This small molecule binds to this protein.
Small molecule (SMILES): CC(=O)N[C@H]1[C@H](O[C@H]2[C@H](O)[C@@H](NC(C)=O)CO[C@@H]2CO)O[C@H](CO)[C@@H](O)[C@@H]1O

Binding-site contacts:
Ligand atom O5 contacts residue PRO90 of chain 1.B at 3.7 Å.
Ligand atom O7 contacts residue SER88 of chain 1.B at 3.5 Å.
Ligand atom N2 contacts residue THR272 of chain 1.A at 3.8 Å.
Ligand atom C5 contacts residue ASN270 of chain 1.A at 3.5 Å.
Ligand atom C5 contacts residue SER88 of chain 1.B at 4.4 Å.
Ligand atom O5 contacts residue THR272 of chain 1.A at 3.9 Å.
Ligand atom C2 contacts residue ASN270 of chain 1.A at 2.5 Å.
Ligand atom C8 contacts residue ARG103 of chain 1.B at 3.4 Å.
Ligand atom C6 contacts residue ASN270 of chain 1.A at 4.5 Å.
Ligand atom O4 contacts residue THR272 of chain 1.A at 4.5 Å.
Ligand atom O7 contacts residue ASN270 of chain 1.A at 4.4 Å.
Ligand atom N2 contacts residue SER88 of chain 1.B at 3.7 Å.
Ligand atom O7 contacts residue ILE105 of chain 1.B at 4.2 Å.
Ligand atom C7 contacts residue ILE105 of chain 1.B at 3.7 Å (hydrophobic).
Ligand atom C4 contacts residue THR272 of chain 1.A at 4.2 Å.
Ligand atom O5 contacts residue ASN270 of chain 1.A at 2.2 Å (h-bond).
Ligand atom O5 contacts residue SER268 of chain 1.A at 4.5 Å.
Ligand atom O5 contacts residue ASN89 of chain 1.B at 4.4 Å.
Ligand atom C7 contacts residue SER88 of chain 1.B at 4.0 Å.
Ligand atom C1 contacts residue SER268 of chain 1.A at 4.3 Å.
Ligand atom C2 contacts residue THR272 of chain 1.A at 4.0 Å.
Ligand atom C6 contacts residue PRO90 of chain 1.B at 4.0 Å (hydrophobic).
Ligand atom C1 contacts residue SER88 of chain 1.B at 2.9 Å.
Ligand atom C2 contacts residue SER88 of chain 1.B at 3.1 Å.
Ligand atom C7 contacts residue ASN270 of chain 1.A at 4.0 Å.
Ligand atom C3 contacts residue ASN270 of chain 1.A at 3.8 Å.
Ligand atom C8 contacts residue ILE105 of chain 1.B at 3.2 Å (hydrophobic).
Ligand atom C1 contacts residue THR272 of chain 1.A at 3.4 Å.
Ligand atom C7 contacts residue ARG103 of chain 1.B at 4.2 Å.
Ligand atom C5 contacts residue THR272 of chain 1.A at 3.7 Å.
Ligand atom N2 contacts residue ILE105 of chain 1.B at 4.3 Å.
Ligand atom O7 contacts residue ARG103 of chain 1.B at 4.0 Å.
Ligand atom N2 contacts residue ASN270 of chain 1.A at 3.1 Å (h-bond).
Ligand atom C1 contacts residue ASN270 of chain 1.A at 1.4 Å.
Ligand atom C3 contacts residue SER88 of chain 1.B at 4.4 Å.
Ligand atom O5 contacts residue SER88 of chain 1.B at 3.1 Å (h-bond).
Ligand atom C3 contacts residue THR272 of chain 1.A at 3.8 Å.
Ligand atom C4 contacts residue ASN270 of chain 1.A at 4.2 Å.
Ligand atom O6 contacts residue PRO90 of chain 1.B at 3.8 Å.

Sequence of chain 1.A:
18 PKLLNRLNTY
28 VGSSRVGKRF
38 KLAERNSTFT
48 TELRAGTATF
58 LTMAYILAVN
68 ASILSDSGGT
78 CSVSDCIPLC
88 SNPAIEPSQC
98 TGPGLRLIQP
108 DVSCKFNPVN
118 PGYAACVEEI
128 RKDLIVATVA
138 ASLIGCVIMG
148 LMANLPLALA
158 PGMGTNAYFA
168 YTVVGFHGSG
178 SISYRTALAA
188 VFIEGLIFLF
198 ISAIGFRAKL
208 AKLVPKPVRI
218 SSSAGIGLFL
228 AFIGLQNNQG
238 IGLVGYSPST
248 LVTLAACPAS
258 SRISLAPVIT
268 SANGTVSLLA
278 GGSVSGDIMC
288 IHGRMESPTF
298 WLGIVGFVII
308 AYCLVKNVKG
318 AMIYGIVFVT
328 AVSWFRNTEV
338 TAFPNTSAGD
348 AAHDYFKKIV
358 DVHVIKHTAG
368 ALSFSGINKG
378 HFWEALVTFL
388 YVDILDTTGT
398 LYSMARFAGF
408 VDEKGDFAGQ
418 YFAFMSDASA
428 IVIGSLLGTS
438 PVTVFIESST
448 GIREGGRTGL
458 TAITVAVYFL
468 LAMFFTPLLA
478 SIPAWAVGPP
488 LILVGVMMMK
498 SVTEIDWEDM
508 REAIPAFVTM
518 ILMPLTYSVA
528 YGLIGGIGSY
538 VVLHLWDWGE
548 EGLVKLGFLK

Sequence of chain 1.B:
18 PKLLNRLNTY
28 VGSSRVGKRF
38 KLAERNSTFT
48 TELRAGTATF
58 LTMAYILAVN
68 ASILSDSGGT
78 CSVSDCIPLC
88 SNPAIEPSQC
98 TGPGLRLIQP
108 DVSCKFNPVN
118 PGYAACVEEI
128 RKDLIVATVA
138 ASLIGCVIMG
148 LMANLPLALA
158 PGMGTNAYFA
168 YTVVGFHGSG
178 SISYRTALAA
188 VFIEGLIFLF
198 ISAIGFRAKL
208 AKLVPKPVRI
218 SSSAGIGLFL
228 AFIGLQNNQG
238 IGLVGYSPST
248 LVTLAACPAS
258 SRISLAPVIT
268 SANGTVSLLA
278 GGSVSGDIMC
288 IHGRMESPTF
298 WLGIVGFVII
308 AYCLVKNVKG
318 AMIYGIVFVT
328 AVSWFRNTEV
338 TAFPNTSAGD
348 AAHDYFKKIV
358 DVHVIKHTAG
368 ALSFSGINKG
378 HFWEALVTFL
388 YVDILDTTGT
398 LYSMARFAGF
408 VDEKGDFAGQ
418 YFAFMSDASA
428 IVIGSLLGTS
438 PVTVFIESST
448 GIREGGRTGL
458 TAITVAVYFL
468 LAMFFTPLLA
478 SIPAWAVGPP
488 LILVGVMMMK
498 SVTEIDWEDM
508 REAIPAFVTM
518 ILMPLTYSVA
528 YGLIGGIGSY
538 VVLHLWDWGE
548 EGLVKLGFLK